Binding-site contacts:
Ligand atom O4 contacts residue ARG169 of chain 4.B at 2.7 Å (salt-bridge).
Ligand atom CD2 contacts residue ARG233 of chain 4.B at 3.6 Å.
Ligand atom C4 contacts residue GLY75 of chain 4.B at 3.6 Å.
Ligand atom C3 contacts residue ZN1 of chain 4.F at 3.4 Å.
Ligand atom CB contacts residue SER289 of chain 4.B at 3.7 Å.
Ligand atom N1 contacts residue THR106 of chain 4.B at 3.6 Å.
Ligand atom C3 contacts residue TYR137 of chain 4.B at 3.1 Å (hydrophobic).
Ligand atom N2 contacts residue ASN285 of chain 4.B at 3.5 Å (h-bond).
Ligand atom O2 contacts residue GLY288 of chain 4.B at 3.7 Å.
Ligand atom C2 contacts residue ZN1 of chain 4.F at 3.0 Å.
Ligand atom O1 contacts residue GLU77 of chain 4.B at 3.7 Å.
Ligand atom C7 contacts residue ARG169 of chain 4.B at 3.4 Å.
Ligand atom O3 contacts residue ZN1 of chain 4.G at 2.4 Å.
Ligand atom C4 contacts residue SER289 of chain 4.B at 3.6 Å.
Ligand atom O4 contacts residue PRO291 of chain 4.B at 3.2 Å.
Ligand atom C1 contacts residue SER289 of chain 4.B at 3.5 Å.
Ligand atom O1 contacts residue GLY105 of chain 4.B at 3.6 Å.
Ligand atom NE2 contacts residue ARG233 of chain 4.B at 3.5 Å (salt-bridge).
Ligand atom O5 contacts residue ARG233 of chain 4.B at 3.2 Å (salt-bridge).
Ligand atom C2 contacts residue KCX162 of chain 4.B at 3.6 Å.
Ligand atom N1 contacts residue GLU77 of chain 4.B at 2.7 Å (salt-bridge).
Ligand atom C1 contacts residue GLU77 of chain 4.B at 3.7 Å.
Ligand atom O3 contacts residue ZN1 of chain 4.F at 3.4 Å.
Ligand atom C2 contacts residue TYR137 of chain 4.B at 3.6 Å (hydrophobic).
Ligand atom O5 contacts residue ARG169 of chain 4.B at 2.8 Å (salt-bridge).
Ligand atom N1 contacts residue SER289 of chain 4.B at 3.5 Å (h-bond).
Ligand atom O3 contacts residue HIS230 of chain 4.B at 3.6 Å (h-bond).
Ligand atom N1 contacts residue TYR137 of chain 4.B at 3.4 Å (h-bond).
Ligand atom C3 contacts residue ZN1 of chain 4.G at 3.4 Å.
Ligand atom C2 contacts residue HIS70 of chain 4.B at 3.5 Å.
Ligand atom O3 contacts residue HIS201 of chain 4.B at 3.0 Å (h-bond).
Ligand atom O2 contacts residue GLY74 of chain 4.B at 3.6 Å.
Ligand atom N1 contacts residue ARG169 of chain 4.B at 3.6 Å (salt-bridge).
Ligand atom N2 contacts residue SER289 of chain 4.B at 3.4 Å (h-bond).
Ligand atom O3 contacts residue TYR137 of chain 4.B at 2.5 Å (h-bond).
Ligand atom O2 contacts residue GLY75 of chain 4.B at 2.7 Å (h-bond).
Ligand atom O3 contacts residue KCX162 of chain 4.B at 3.4 Å (h-bond).
Ligand atom O1 contacts residue THR106 of chain 4.B at 3.0 Å (h-bond).
Ligand atom O5 contacts residue HIS201 of chain 4.B at 3.5 Å.
Ligand atom O2 contacts residue SER289 of chain 4.B at 3.2 Å (h-bond).

This small molecule binds to this protein.
Small molecule (SMILES): N[C@@H](CC(=O)N[C@@H](Cc1cnc[nH]1)C(=O)O)C(=O)O

Sequence of chain 4.B:
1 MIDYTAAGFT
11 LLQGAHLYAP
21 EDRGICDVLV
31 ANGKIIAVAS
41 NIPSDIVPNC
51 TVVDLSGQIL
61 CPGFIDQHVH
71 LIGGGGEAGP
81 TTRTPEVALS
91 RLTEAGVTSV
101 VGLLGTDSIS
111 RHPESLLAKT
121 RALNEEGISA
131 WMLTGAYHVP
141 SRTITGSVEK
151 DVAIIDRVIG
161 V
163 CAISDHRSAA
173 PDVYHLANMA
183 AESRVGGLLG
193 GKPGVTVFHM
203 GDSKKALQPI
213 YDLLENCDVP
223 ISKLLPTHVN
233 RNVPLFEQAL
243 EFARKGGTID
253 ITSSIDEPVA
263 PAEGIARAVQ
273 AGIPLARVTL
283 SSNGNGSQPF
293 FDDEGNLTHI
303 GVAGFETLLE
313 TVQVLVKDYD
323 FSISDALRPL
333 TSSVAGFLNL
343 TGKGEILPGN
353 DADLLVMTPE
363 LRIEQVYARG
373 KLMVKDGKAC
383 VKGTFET